Sequence of chain 1.A:
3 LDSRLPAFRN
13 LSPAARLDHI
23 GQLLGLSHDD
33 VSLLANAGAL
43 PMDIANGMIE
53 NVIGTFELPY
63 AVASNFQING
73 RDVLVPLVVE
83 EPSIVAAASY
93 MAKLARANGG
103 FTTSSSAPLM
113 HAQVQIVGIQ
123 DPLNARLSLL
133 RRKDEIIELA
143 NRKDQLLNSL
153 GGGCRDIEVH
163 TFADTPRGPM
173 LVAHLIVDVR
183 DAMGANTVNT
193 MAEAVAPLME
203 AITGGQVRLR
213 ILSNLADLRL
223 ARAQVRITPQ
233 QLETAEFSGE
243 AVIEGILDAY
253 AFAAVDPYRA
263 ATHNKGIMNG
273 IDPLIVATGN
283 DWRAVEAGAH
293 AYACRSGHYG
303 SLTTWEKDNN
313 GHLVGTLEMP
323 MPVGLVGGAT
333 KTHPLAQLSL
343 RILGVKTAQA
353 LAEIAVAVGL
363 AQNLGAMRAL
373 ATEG

Sequence of chain 1.B:
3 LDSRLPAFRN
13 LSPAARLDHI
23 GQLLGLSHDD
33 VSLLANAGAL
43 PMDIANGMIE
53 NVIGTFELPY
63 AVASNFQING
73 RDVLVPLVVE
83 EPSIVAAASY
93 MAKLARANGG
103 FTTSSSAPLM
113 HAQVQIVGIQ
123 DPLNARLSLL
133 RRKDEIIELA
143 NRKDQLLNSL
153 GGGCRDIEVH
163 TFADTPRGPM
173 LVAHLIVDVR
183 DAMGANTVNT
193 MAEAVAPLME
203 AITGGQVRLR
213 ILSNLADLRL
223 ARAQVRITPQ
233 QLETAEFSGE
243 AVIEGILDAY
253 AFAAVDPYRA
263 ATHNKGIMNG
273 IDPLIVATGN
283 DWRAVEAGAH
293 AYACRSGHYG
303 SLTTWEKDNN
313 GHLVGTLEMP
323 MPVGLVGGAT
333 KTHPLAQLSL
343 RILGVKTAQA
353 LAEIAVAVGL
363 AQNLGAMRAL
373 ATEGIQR

Binding-site contacts:
Ligand atom C2 contacts residue LYS267 of chain 1.A at 4.3 Å.
Ligand atom C4 contacts residue GLY268 of chain 1.A at 3.9 Å.
Ligand atom O4 contacts residue ALA368 of chain 1.A at 3.6 Å.
Ligand atom C5 contacts residue ALA368 of chain 1.A at 4.0 Å (hydrophobic).
Ligand atom C2 contacts residue GOL1 of chain 1.D at 3.8 Å.
Ligand atom C2 contacts residue ASN271 of chain 1.A at 3.6 Å.
Ligand atom O7 contacts residue LEU214 of chain 1.B at 4.2 Å.
Ligand atom C8 contacts residue ASN271 of chain 1.A at 3.8 Å.
Ligand atom C5 contacts residue THR264 of chain 1.A at 3.6 Å.
Ligand atom O3 contacts residue LEU372 of chain 1.A at 3.7 Å.
Ligand atom O4 contacts residue LEU372 of chain 1.A at 3.9 Å.
Ligand atom O7 contacts residue ILE213 of chain 1.B at 3.8 Å.
Ligand atom O3 contacts residue ARG261 of chain 1.A at 3.0 Å (salt-bridge).
Ligand atom C8 contacts residue LYS267 of chain 1.A at 4.1 Å.
Ligand atom C2 contacts residue GLY268 of chain 1.A at 4.3 Å.
Ligand atom C4 contacts residue ALA368 of chain 1.A at 3.9 Å (hydrophobic).
Ligand atom O8 contacts residue ASN271 of chain 1.A at 3.0 Å (h-bond).
Ligand atom C4 contacts residue THR264 of chain 1.A at 3.6 Å.
Ligand atom C8 contacts residue GOL1 of chain 1.D at 3.9 Å.
Ligand atom O4 contacts residue ARG261 of chain 1.A at 2.9 Å (salt-bridge).
Ligand atom C8 contacts residue GLU83 of chain 1.A at 3.5 Å.
Ligand atom O4 contacts residue THR264 of chain 1.A at 3.8 Å.
Ligand atom O4 contacts residue HIS265 of chain 1.A at 3.9 Å.
Ligand atom O8 contacts residue LYS267 of chain 1.A at 2.8 Å (salt-bridge).
Ligand atom O8 contacts residue ASP283 of chain 1.B at 4.5 Å.
Ligand atom C6 contacts residue ALA368 of chain 1.A at 3.9 Å (hydrophobic).
Ligand atom O8 contacts residue GOL1 of chain 1.D at 4.1 Å.
Ligand atom O3 contacts residue THR264 of chain 1.A at 3.4 Å.
Ligand atom C5 contacts residue HIS265 of chain 1.A at 4.4 Å.
Ligand atom C5 contacts residue LEU372 of chain 1.A at 4.0 Å (hydrophobic).
Ligand atom O8 contacts residue GLU83 of chain 1.A at 2.5 Å (salt-bridge).
Ligand atom C5 contacts residue ARG261 of chain 1.A at 3.6 Å.
Ligand atom C6 contacts residue GOL1 of chain 1.D at 3.9 Å.
Ligand atom O7 contacts residue THR264 of chain 1.A at 3.7 Å.
Ligand atom O3 contacts residue ILE213 of chain 1.B at 3.6 Å.

The protein below binds the small molecule below.
Small molecule (SMILES): C[C@@](O)(CCO)CC(=O)[O-]